Sequence of chain 2.A:
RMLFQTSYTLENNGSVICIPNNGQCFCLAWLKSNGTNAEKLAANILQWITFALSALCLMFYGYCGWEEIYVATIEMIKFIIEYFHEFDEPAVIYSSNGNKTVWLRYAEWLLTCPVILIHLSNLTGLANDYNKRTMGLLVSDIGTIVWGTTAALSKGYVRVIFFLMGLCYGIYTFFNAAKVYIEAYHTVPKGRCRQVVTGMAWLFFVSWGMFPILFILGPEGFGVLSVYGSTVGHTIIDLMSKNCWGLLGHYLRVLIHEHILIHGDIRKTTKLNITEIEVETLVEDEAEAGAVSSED

Binding-site contacts:
Ligand atom O7 contacts residue ASN61 of chain 2.A at 3.6 Å (h-bond).
Ligand atom C8 contacts residue ASN61 of chain 2.A at 4.4 Å.
Ligand atom C5 contacts residue ASN61 of chain 2.A at 3.6 Å.
Ligand atom C4 contacts residue ASN61 of chain 2.A at 4.2 Å.
Ligand atom O5 contacts residue ASN61 of chain 2.A at 2.4 Å (h-bond).
Ligand atom C1 contacts residue ASN61 of chain 2.A at 1.4 Å.
Ligand atom C2 contacts residue ASN61 of chain 2.A at 2.4 Å.
Ligand atom N2 contacts residue ASN61 of chain 2.A at 2.7 Å (h-bond).
Ligand atom C3 contacts residue ASN61 of chain 2.A at 3.7 Å.
Ligand atom C7 contacts residue ASN61 of chain 2.A at 3.3 Å.

The protein below binds the small molecule below.
Small molecule (SMILES): CC(=O)N[C@H]1[C@H](O[C@H]2[C@H](O)[C@@H](NC(C)=O)CO[C@@H]2CO)O[C@H](CO)[C@@H](O)[C@@H]1O